A small-molecule ligand and the protein it binds are described below.
Small molecule (SMILES): CC(=O)N[C@H]1[C@H](O[C@H]2[C@H](O)[C@@H](NC(C)=O)CO[C@@H]2CO)O[C@H](CO)[C@@H](O[C@@H]2O[C@H](CO)[C@@H](O)[C@H](O)[C@@H]2O)[C@@H]1O

Sequence of chain 1.B:
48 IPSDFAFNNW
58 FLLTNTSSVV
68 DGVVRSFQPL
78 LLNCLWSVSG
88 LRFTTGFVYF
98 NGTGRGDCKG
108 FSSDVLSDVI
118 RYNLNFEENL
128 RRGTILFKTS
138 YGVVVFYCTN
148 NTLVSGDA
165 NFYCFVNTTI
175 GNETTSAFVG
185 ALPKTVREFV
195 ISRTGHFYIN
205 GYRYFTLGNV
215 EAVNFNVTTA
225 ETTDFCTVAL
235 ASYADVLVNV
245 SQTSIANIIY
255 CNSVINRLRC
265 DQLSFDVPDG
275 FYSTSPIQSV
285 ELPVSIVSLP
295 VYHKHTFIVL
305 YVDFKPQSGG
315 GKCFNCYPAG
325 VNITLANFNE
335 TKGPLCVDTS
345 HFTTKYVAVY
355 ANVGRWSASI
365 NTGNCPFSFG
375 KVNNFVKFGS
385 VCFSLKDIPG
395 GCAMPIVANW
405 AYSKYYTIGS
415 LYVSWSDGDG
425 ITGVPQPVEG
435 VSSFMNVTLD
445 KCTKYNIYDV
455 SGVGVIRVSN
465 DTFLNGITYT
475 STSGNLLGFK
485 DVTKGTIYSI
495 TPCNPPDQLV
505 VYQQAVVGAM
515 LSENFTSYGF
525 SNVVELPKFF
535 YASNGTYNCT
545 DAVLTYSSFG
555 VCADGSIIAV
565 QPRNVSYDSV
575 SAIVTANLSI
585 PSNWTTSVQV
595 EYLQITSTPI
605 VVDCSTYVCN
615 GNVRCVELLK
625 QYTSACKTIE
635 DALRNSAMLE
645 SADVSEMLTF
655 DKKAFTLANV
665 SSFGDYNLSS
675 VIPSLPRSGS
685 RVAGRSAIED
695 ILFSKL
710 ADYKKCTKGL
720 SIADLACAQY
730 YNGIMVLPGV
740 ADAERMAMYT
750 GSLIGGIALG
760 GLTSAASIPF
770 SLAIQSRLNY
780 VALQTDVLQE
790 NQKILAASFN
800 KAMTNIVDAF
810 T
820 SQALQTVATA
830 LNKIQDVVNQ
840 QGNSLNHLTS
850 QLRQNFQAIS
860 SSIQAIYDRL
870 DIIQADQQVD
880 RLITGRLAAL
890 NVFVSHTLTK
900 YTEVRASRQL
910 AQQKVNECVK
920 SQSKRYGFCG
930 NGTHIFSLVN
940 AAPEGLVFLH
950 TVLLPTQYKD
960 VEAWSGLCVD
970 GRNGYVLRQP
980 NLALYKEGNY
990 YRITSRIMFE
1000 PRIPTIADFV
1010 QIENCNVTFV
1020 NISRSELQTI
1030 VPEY

Binding-site contacts:
Ligand atom C1 contacts residue ASN243 of chain 1.B at 1.4 Å.
Ligand atom N2 contacts residue ASN243 of chain 1.B at 2.9 Å (h-bond).
Ligand atom C2 contacts residue ASN243 of chain 1.B at 2.4 Å.
Ligand atom C7 contacts residue PHE269 of chain 1.B at 4.2 Å (hydrophobic).
Ligand atom O6 contacts residue ALA250 of chain 1.B at 4.0 Å.
Ligand atom O5 contacts residue ALA250 of chain 1.B at 3.8 Å.
Ligand atom C8 contacts residue PHE269 of chain 1.B at 3.3 Å (hydrophobic).
Ligand atom O5 contacts residue ASN243 of chain 1.B at 2.2 Å (h-bond).
Ligand atom O7 contacts residue ASN243 of chain 1.B at 2.9 Å (h-bond).
Ligand atom C5 contacts residue SER245 of chain 1.B at 4.5 Å.
Ligand atom C7 contacts residue ASN243 of chain 1.B at 3.1 Å.
Ligand atom C5 contacts residue ASN243 of chain 1.B at 3.6 Å.
Ligand atom C8 contacts residue ASN243 of chain 1.B at 4.3 Å.
Ligand atom C4 contacts residue ASN243 of chain 1.B at 4.1 Å.
Ligand atom O7 contacts residue ASN251 of chain 1.B at 2.9 Å (h-bond).
Ligand atom C3 contacts residue ASN243 of chain 1.B at 3.7 Å.
Ligand atom C7 contacts residue ASN251 of chain 1.B at 4.2 Å.
Ligand atom C6 contacts residue ALA250 of chain 1.B at 4.3 Å (hydrophobic).
Ligand atom O7 contacts residue PHE269 of chain 1.B at 4.3 Å.
Ligand atom C6 contacts residue SER245 of chain 1.B at 3.6 Å.